Binding-site contacts:
Ligand atom CBA contacts residue GLU178 of chain 1.B at 3.4 Å.
Ligand atom OAO contacts residue LYS184 of chain 1.B at 3.4 Å (salt-bridge).
Ligand atom CCH contacts residue TRP52 of chain 1.B at 3.4 Å (hydrophobic).
Ligand atom CBV contacts residue LYS184 of chain 1.B at 3.6 Å.
Ligand atom SCN contacts residue LYS184 of chain 1.B at 3.0 Å (salt-bridge).
Ligand atom OAS contacts residue ARG402 of chain 1.B at 3.2 Å.
Ligand atom CAX contacts residue SO41 of chain 1.H at 3.6 Å.
Ligand atom CCE contacts residue LYS78 of chain 1.B at 3.4 Å.
Ligand atom OAI contacts residue LYS78 of chain 1.B at 3.5 Å.
Ligand atom CBI contacts residue LYS181 of chain 1.B at 3.6 Å.
Ligand atom OAG contacts residue LYS181 of chain 1.B at 2.9 Å (salt-bridge).
Ligand atom OAO contacts residue LYS181 of chain 1.B at 3.4 Å (salt-bridge).
Ligand atom CBD contacts residue ASP75 of chain 1.B at 3.5 Å.
Ligand atom NBN contacts residue ASP75 of chain 1.B at 3.4 Å (salt-bridge).
Ligand atom OAN contacts residue LYS184 of chain 1.B at 2.5 Å (salt-bridge).
Ligand atom NBL contacts residue SO41 of chain 1.H at 3.3 Å (h-bond).
Ligand atom CBK contacts residue TRP52 of chain 1.B at 3.3 Å (hydrophobic).
Ligand atom CBB contacts residue ASP75 of chain 1.B at 3.3 Å.
Ligand atom CBI contacts residue TRP52 of chain 1.B at 3.5 Å (hydrophobic).
Ligand atom CBG contacts residue LYS184 of chain 1.B at 3.2 Å.
Ligand atom OAM contacts residue ARG255 of chain 1.B at 2.8 Å (salt-bridge).
Ligand atom OAR contacts residue LYS188 of chain 1.B at 3.6 Å (salt-bridge).
Ligand atom OAU contacts residue LYS181 of chain 1.B at 3.3 Å (salt-bridge).
Ligand atom OAT contacts residue PRO79 of chain 1.B at 3.6 Å.
Ligand atom OAU contacts residue LYS184 of chain 1.B at 2.8 Å (salt-bridge).
Ligand atom OAH contacts residue LYS188 of chain 1.B at 2.8 Å (salt-bridge).
Ligand atom CCD contacts residue TRP52 of chain 1.B at 3.6 Å (hydrophobic).
Ligand atom CBJ contacts residue LYS78 of chain 1.B at 3.5 Å.
Ligand atom CAV contacts residue ARG255 of chain 1.B at 3.5 Å.
Ligand atom OAQ contacts residue TRP52 of chain 1.B at 3.6 Å.
Ligand atom OAA contacts residue GLN76 of chain 1.B at 3.4 Å (h-bond).
Ligand atom OAK contacts residue ARG423 of chain 1.B at 3.6 Å.
Ligand atom CBX contacts residue TRP52 of chain 1.B at 3.4 Å (hydrophobic).
Ligand atom NBM contacts residue SO41 of chain 1.H at 3.5 Å (h-bond).
Ligand atom CCG contacts residue LYS78 of chain 1.B at 3.4 Å.
Ligand atom CBT contacts residue LYS184 of chain 1.B at 3.3 Å.
Ligand atom OAC contacts residue ARG192 of chain 1.B at 3.2 Å (salt-bridge).
Ligand atom CCF contacts residue TRP52 of chain 1.B at 3.3 Å (hydrophobic).
Ligand atom OAB contacts residue LYS190 of chain 1.B at 3.2 Å.
Ligand atom SCK contacts residue LYS188 of chain 1.B at 3.7 Å.

Sequence of chain 1.B:
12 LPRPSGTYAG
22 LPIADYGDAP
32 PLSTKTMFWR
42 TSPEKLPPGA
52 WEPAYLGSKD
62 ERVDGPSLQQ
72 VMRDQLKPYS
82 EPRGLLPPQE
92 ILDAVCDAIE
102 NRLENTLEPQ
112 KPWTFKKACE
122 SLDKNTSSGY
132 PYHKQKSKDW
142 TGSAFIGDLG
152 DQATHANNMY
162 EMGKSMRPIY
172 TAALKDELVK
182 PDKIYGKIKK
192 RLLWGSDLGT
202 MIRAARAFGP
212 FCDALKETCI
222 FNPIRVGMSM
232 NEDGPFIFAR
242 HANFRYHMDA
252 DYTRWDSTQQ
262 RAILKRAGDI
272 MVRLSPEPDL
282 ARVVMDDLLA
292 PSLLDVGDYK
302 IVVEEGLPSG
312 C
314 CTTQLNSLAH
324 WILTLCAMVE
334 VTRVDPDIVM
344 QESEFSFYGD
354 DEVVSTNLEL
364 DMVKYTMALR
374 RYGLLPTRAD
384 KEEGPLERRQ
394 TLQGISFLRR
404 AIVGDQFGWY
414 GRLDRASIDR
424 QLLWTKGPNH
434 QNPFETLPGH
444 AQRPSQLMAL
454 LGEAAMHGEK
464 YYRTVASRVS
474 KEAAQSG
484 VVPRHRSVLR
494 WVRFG

A small-molecule ligand and the protein it binds are described below.
Small molecule (SMILES): O=C(Nc1cccc(C(=O)Nc2ccc(S(=O)(=O)O)c3cc(S(=O)(=O)O)cc(S(=O)(=O)O)c23)c1)Nc1cccc(C(=O)Nc2ccc(S(=O)(=O)O)c3cc(S(=O)(=O)O)cc(S(=O)(=O)O)c23)c1